Sequence of chain 1.F:
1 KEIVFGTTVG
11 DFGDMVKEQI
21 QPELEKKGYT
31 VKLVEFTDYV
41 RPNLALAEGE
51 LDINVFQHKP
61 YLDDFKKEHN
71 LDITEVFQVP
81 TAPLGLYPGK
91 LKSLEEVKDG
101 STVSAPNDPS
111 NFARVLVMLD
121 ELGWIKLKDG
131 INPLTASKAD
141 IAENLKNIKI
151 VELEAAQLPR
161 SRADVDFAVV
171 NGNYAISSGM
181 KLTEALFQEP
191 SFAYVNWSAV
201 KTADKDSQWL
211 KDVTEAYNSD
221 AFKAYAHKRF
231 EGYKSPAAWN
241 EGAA

Binding-site contacts:
Ligand atom CA contacts residue ASN196 of chain 1.F at 3.7 Å.
Ligand atom CB contacts residue HIS58 of chain 1.F at 4.1 Å.
Ligand atom N contacts residue PHE56 of chain 1.F at 3.6 Å (h-bond).
Ligand atom CG contacts residue HIS58 of chain 1.F at 3.5 Å.
Ligand atom CG contacts residue TYR39 of chain 1.F at 3.6 Å (hydrophobic).
Ligand atom C contacts residue ASN173 of chain 1.F at 4.2 Å.
Ligand atom CB contacts residue PHE56 of chain 1.F at 3.2 Å (hydrophobic).
Ligand atom OXT contacts residue ASN171 of chain 1.F at 2.8 Å (h-bond).
Ligand atom CB contacts residue ASN196 of chain 1.F at 3.7 Å.
Ligand atom SD contacts residue GLN57 of chain 1.F at 4.0 Å.
Ligand atom CB contacts residue TYR39 of chain 1.F at 3.7 Å (hydrophobic).
Ligand atom O contacts residue TYR194 of chain 1.F at 4.0 Å.
Ligand atom C contacts residue ARG114 of chain 1.F at 3.4 Å.
Ligand atom O contacts residue HIS58 of chain 1.F at 4.0 Å.
Ligand atom N contacts residue ASN196 of chain 1.F at 2.8 Å (h-bond).
Ligand atom C contacts residue ASN196 of chain 1.F at 4.0 Å.
Ligand atom CA contacts residue ASN173 of chain 1.F at 3.2 Å.
Ligand atom CA contacts residue ASN171 of chain 1.F at 4.1 Å.
Ligand atom O contacts residue THR81 of chain 1.F at 3.7 Å.
Ligand atom SD contacts residue ASN111 of chain 1.F at 3.5 Å (h-bond).
Ligand atom OXT contacts residue ARG114 of chain 1.F at 2.5 Å (salt-bridge).
Ligand atom N contacts residue TYR39 of chain 1.F at 4.2 Å.
Ligand atom CE contacts residue GLN57 of chain 1.F at 3.6 Å.
Ligand atom CG contacts residue ASN111 of chain 1.F at 3.6 Å.
Ligand atom C contacts residue HIS58 of chain 1.F at 4.2 Å.
Ligand atom CB contacts residue GLN57 of chain 1.F at 4.1 Å.
Ligand atom CE contacts residue PHE56 of chain 1.F at 3.8 Å (hydrophobic).
Ligand atom CE contacts residue TYR39 of chain 1.F at 3.6 Å (hydrophobic).
Ligand atom O contacts residue ARG114 of chain 1.F at 3.8 Å.
Ligand atom N contacts residue ASN173 of chain 1.F at 3.2 Å (h-bond).
Ligand atom O contacts residue ASN196 of chain 1.F at 2.9 Å (h-bond).
Ligand atom N contacts residue PHE12 of chain 1.F at 3.8 Å.
Ligand atom CE contacts residue TYR61 of chain 1.F at 3.7 Å (hydrophobic).
Ligand atom SD contacts residue TYR61 of chain 1.F at 3.6 Å.
Ligand atom CG contacts residue ASN171 of chain 1.F at 3.8 Å.
Ligand atom CA contacts residue TYR39 of chain 1.F at 3.4 Å (hydrophobic).
Ligand atom C contacts residue ASN171 of chain 1.F at 3.8 Å.
Ligand atom OXT contacts residue ASN111 of chain 1.F at 4.2 Å.
Ligand atom CA contacts residue PHE56 of chain 1.F at 4.0 Å (hydrophobic).
Ligand atom SD contacts residue HIS58 of chain 1.F at 3.2 Å (h-bond).

A protein and the small-molecule ligand that binds it are described below.
Small molecule (SMILES): CSCC[C@H](N)C(=O)O